Sequence of chain 4.C:
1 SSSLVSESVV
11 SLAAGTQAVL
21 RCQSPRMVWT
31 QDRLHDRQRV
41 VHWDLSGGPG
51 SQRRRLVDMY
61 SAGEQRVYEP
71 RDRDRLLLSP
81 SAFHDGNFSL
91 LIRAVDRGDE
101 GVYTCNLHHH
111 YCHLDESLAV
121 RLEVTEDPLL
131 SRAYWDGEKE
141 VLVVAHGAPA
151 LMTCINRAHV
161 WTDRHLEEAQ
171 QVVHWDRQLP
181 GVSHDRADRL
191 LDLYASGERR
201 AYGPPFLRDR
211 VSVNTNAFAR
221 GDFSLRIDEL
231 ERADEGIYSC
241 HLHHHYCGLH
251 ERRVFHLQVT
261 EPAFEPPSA

This small molecule binds to this protein.
Small molecule (SMILES): CC(=O)N[C@@H]1[C@@H](O)[C@H](O)[C@@H](CO)O[C@H]1O

Binding-site contacts:
Ligand atom C1 contacts residue ASN87 of chain 4.C at 1.4 Å.
Ligand atom O5 contacts residue ASN87 of chain 4.C at 2.4 Å (h-bond).
Ligand atom C2 contacts residue ASN87 of chain 4.C at 2.5 Å.
Ligand atom C4 contacts residue ASN87 of chain 4.C at 4.2 Å.
Ligand atom C6 contacts residue SER79 of chain 4.C at 3.6 Å.
Ligand atom C5 contacts residue SER79 of chain 4.C at 4.3 Å.
Ligand atom C8 contacts residue ILE155 of chain 4.C at 3.7 Å (hydrophobic).
Ligand atom N2 contacts residue ASN87 of chain 4.C at 2.9 Å (h-bond).
Ligand atom O6 contacts residue LEU91 of chain 4.C at 3.9 Å.
Ligand atom C5 contacts residue ASN87 of chain 4.C at 3.7 Å.
Ligand atom C7 contacts residue ASN87 of chain 4.C at 3.9 Å.
Ligand atom C3 contacts residue ASN87 of chain 4.C at 3.8 Å.
Ligand atom O5 contacts residue SER79 of chain 4.C at 3.8 Å.
Ligand atom O7 contacts residue ASN87 of chain 4.C at 4.4 Å.
Ligand atom O6 contacts residue SER79 of chain 4.C at 2.5 Å (h-bond).